Sequence of chain 1.A:
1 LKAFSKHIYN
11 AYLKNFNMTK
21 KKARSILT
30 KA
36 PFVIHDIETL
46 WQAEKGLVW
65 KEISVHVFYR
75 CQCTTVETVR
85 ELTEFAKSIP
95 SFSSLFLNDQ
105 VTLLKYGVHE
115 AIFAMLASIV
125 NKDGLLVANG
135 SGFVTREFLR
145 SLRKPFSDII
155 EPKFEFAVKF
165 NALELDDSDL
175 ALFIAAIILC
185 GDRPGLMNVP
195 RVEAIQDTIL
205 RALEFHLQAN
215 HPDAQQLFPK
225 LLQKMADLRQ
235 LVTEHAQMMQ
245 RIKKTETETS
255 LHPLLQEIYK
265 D

Binding-site contacts:
Ligand atom C12 contacts residue LEU101 of chain 1.A at 4.1 Å (hydrophobic).
Ligand atom C3 contacts residue B7G1 of chain 1.D at 3.4 Å.
Ligand atom C1 contacts residue ASN102 of chain 1.A at 4.3 Å.
Ligand atom C6 contacts residue B7G1 of chain 1.D at 4.0 Å.
Ligand atom O6 contacts residue VAL105 of chain 1.A at 3.4 Å.
Ligand atom O3 contacts residue B7G1 of chain 1.D at 4.2 Å.
Ligand atom C9 contacts residue ASN102 of chain 1.A at 4.2 Å.
Ligand atom O6 contacts residue ASN102 of chain 1.A at 3.0 Å (h-bond).
Ligand atom C4 contacts residue B7G1 of chain 1.D at 3.2 Å.
Ligand atom C7 contacts residue ASN102 of chain 1.A at 4.4 Å.
Ligand atom C5 contacts residue B7G1 of chain 1.D at 3.4 Å.
Ligand atom O6 contacts residue B7G1 of chain 1.D at 3.9 Å.
Ligand atom O1 contacts residue ASN102 of chain 1.A at 3.8 Å.
Ligand atom O4 contacts residue B7G1 of chain 1.D at 2.5 Å (h-bond).
Ligand atom O6 contacts residue THR106 of chain 1.A at 4.1 Å.
Ligand atom O5 contacts residue ASN102 of chain 1.A at 3.5 Å.
Ligand atom C8 contacts residue ASN102 of chain 1.A at 3.8 Å.
Ligand atom C6 contacts residue THR106 of chain 1.A at 3.7 Å.
Ligand atom C12 contacts residue ASN102 of chain 1.A at 4.4 Å.
Ligand atom C13 contacts residue LEU101 of chain 1.A at 3.5 Å (hydrophobic).
Ligand atom C6 contacts residue ASN102 of chain 1.A at 3.7 Å.
Ligand atom C13 contacts residue ASN102 of chain 1.A at 4.3 Å.
Ligand atom C6 contacts residue VAL105 of chain 1.A at 4.1 Å (hydrophobic).
Ligand atom C13 contacts residue PHE100 of chain 1.A at 4.0 Å (hydrophobic).

A small-molecule ligand and the protein it binds are described below.
Small molecule (SMILES): CCCCCCCO[C@@H]1O[C@H](CO)[C@@H](O)[C@H](O)[C@H]1O